Binding-site contacts:
Ligand atom C3 contacts residue ASN43 of chain 2.A at 3.9 Å.
Ligand atom O5 contacts residue ASN43 of chain 2.A at 2.2 Å (h-bond).
Ligand atom O6 contacts residue ASN43 of chain 2.A at 4.2 Å.
Ligand atom C6 contacts residue ASN43 of chain 2.A at 4.4 Å.
Ligand atom N2 contacts residue ASN43 of chain 2.A at 3.6 Å (h-bond).
Ligand atom O6 contacts residue GLU44 of chain 2.A at 3.2 Å (salt-bridge).
Ligand atom C5 contacts residue ASN43 of chain 2.A at 3.5 Å.
Ligand atom C1 contacts residue ASN43 of chain 2.A at 1.4 Å.
Ligand atom C4 contacts residue ASN43 of chain 2.A at 3.8 Å.
Ligand atom C2 contacts residue ASN43 of chain 2.A at 2.8 Å.
Ligand atom C6 contacts residue GLU44 of chain 2.A at 4.4 Å.

This protein binds this small molecule.
Small molecule (SMILES): CC(=O)N[C@@H]1[C@@H](O)[C@H](O)[C@@H](CO)O[C@H]1O

Sequence of chain 2.A:
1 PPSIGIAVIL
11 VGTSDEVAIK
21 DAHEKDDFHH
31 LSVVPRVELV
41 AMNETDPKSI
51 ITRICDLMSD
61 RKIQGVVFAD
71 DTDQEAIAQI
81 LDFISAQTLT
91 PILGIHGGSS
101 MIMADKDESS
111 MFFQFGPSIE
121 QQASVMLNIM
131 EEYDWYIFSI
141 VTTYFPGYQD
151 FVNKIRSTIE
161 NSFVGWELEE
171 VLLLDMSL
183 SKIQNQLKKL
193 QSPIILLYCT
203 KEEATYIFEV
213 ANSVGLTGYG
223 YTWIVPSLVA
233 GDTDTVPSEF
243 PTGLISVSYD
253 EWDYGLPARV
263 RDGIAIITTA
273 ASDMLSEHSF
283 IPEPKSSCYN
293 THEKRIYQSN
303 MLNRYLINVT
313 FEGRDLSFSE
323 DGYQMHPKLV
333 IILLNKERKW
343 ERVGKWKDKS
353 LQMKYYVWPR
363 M